Sequence of chain 1.A:
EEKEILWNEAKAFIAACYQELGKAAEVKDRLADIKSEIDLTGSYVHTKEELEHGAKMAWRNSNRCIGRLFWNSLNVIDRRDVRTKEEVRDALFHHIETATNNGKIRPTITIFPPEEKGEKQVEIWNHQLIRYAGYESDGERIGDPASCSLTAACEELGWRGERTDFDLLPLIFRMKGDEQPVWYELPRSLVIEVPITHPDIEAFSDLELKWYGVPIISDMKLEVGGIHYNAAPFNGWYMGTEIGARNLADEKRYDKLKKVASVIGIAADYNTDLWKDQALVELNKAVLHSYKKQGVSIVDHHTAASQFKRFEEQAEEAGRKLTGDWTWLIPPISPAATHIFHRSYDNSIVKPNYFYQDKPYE

A protein and the small-molecule ligand that binds it are described below.
Small molecule (SMILES): Cc1cc(N)nc(CCc2cc(N)cc(CCc3cc(C)cc(N)n3)c2)c1

Sequence of chain 2.A:
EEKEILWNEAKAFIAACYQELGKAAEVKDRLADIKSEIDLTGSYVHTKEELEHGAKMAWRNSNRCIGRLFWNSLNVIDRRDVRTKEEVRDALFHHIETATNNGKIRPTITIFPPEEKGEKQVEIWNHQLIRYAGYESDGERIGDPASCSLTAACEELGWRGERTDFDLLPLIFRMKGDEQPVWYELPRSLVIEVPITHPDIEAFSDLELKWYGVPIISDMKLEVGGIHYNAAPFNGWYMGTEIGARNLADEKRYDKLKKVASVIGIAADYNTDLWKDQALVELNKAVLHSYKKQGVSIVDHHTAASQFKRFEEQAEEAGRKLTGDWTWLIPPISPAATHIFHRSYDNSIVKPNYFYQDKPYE

Binding-site contacts:
Ligand atom C38 contacts residue TRP329 of chain 2.A at 3.5 Å (hydrophobic).
Ligand atom C05 contacts residue ARG247 of chain 2.A at 3.7 Å.
Ligand atom N41 contacts residue TRP329 of chain 2.A at 3.8 Å.
Ligand atom C35 contacts residue TRP329 of chain 2.A at 3.7 Å (hydrophobic).
Ligand atom C38 contacts residue GOL1 of chain 1.G at 3.7 Å.
Ligand atom C42 contacts residue GOL1 of chain 1.G at 3.7 Å.
Ligand atom C18 contacts residue GLY237 of chain 2.A at 3.8 Å.
Ligand atom C09 contacts residue GLU243 of chain 2.A at 3.5 Å.
Ligand atom C15 contacts residue HEM1 of chain 2.B at 3.8 Å.
Ligand atom C01 contacts residue ARG247 of chain 2.A at 3.8 Å.
Ligand atom C08 contacts residue GLU243 of chain 2.A at 3.5 Å.
Ligand atom N02 contacts residue HIS128 of chain 2.A at 3.1 Å (h-bond).
Ligand atom N41 contacts residue HEM1 of chain 2.B at 3.3 Å (h-bond).
Ligand atom C39 contacts residue TRP329 of chain 2.A at 3.5 Å (hydrophobic).
Ligand atom C09 contacts residue HEM1 of chain 2.B at 3.6 Å.
Ligand atom N02 contacts residue ARG132 of chain 2.A at 3.5 Å (salt-bridge).
Ligand atom N17 contacts residue GLU243 of chain 2.A at 2.8 Å (salt-bridge).
Ligand atom C18 contacts residue HEM1 of chain 2.B at 3.4 Å.
Ligand atom N12 contacts residue GLU243 of chain 2.A at 2.7 Å (salt-bridge).
Ligand atom C11 contacts residue HEM1 of chain 2.B at 3.7 Å.
Ligand atom C14 contacts residue HEM1 of chain 2.B at 3.7 Å.
Ligand atom C02 contacts residue HIS128 of chain 2.A at 3.8 Å.
Ligand atom C36 contacts residue TRP329 of chain 2.A at 3.6 Å (hydrophobic).
Ligand atom N17 contacts residue TRP238 of chain 2.A at 3.0 Å (h-bond).
Ligand atom C06 contacts residue ARG247 of chain 2.A at 3.5 Å.
Ligand atom C16 contacts residue HEM1 of chain 2.B at 3.4 Å.
Ligand atom C13 contacts residue GLU243 of chain 2.A at 3.5 Å.
Ligand atom N40 contacts residue HEM1 of chain 2.B at 3.2 Å (h-bond).
Ligand atom C07 contacts residue HEM1 of chain 2.B at 3.5 Å.
Ligand atom C07 contacts residue TRP329 of chain 2.A at 3.3 Å (hydrophobic).
Ligand atom C18 contacts residue PHE235 of chain 2.A at 3.6 Å (hydrophobic).
Ligand atom N12 contacts residue HEM1 of chain 2.B at 3.6 Å.
Ligand atom C01 contacts residue GLN129 of chain 2.A at 3.9 Å.
Ligand atom N17 contacts residue HEM1 of chain 2.B at 3.5 Å.
Ligand atom N02 contacts residue POL1 of chain 2.J at 3.2 Å (h-bond).
Ligand atom C13 contacts residue HEM1 of chain 2.B at 3.6 Å.
Ligand atom N17 contacts residue TYR239 of chain 2.A at 3.8 Å.
Ligand atom C37 contacts residue TRP329 of chain 2.A at 3.5 Å (hydrophobic).
Ligand atom C11 contacts residue GLU243 of chain 2.A at 3.6 Å.
Ligand atom C08 contacts residue ARG247 of chain 2.A at 3.7 Å.